This small molecule binds to this protein.
Small molecule (SMILES): CC(=O)N[C@@H]1[C@@H](O)[C@H](O)[C@@H](CO)O[C@H]1O

Sequence of chain 1.B:
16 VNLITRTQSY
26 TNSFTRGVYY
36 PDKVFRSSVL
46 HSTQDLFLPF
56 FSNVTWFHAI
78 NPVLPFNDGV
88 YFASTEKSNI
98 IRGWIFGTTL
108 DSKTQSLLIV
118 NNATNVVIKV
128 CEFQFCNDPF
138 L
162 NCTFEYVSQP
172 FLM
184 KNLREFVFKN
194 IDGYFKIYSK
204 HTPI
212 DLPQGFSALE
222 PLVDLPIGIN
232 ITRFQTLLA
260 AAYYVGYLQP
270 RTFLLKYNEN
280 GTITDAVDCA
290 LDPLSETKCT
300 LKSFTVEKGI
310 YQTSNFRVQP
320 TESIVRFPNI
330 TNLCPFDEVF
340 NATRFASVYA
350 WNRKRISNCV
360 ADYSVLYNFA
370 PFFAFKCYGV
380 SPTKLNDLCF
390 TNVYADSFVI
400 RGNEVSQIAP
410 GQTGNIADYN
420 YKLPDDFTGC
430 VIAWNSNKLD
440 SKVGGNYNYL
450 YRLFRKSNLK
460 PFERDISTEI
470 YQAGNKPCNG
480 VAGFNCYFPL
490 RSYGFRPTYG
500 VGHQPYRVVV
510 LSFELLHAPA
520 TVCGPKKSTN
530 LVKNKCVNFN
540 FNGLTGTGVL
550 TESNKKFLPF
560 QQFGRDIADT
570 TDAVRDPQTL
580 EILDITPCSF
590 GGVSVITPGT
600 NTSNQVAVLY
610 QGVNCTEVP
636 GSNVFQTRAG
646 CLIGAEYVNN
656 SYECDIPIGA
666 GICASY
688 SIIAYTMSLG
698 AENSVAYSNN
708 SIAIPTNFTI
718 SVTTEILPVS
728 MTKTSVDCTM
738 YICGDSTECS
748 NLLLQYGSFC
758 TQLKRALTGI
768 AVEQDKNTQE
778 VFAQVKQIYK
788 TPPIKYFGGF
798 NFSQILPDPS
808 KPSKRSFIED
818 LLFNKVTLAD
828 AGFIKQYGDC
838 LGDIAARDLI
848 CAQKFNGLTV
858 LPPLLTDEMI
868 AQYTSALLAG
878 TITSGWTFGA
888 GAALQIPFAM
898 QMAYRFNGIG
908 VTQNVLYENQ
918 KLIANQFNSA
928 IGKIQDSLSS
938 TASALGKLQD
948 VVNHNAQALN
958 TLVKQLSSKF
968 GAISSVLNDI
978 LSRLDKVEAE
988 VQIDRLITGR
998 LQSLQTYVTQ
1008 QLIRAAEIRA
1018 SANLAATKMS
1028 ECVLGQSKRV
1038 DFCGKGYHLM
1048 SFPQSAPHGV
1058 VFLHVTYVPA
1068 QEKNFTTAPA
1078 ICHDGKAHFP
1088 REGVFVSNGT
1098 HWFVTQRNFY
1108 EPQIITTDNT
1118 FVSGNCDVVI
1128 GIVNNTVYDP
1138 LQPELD

Binding-site contacts:
Ligand atom C7 contacts residue TYR793 of chain 1.B at 3.6 Å (hydrophobic).
Ligand atom C2 contacts residue ASN706 of chain 1.A at 2.5 Å.
Ligand atom O7 contacts residue TYR793 of chain 1.B at 3.7 Å.
Ligand atom C5 contacts residue ASN706 of chain 1.A at 3.7 Å.
Ligand atom O6 contacts residue ASN706 of chain 1.A at 4.1 Å.
Ligand atom O5 contacts residue ASN706 of chain 1.A at 2.4 Å (h-bond).
Ligand atom C3 contacts residue ASN706 of chain 1.A at 3.8 Å.
Ligand atom C1 contacts residue ASN706 of chain 1.A at 1.4 Å.
Ligand atom C7 contacts residue ASN706 of chain 1.A at 4.0 Å.
Ligand atom N2 contacts residue ASN706 of chain 1.A at 2.9 Å (h-bond).
Ligand atom N2 contacts residue TYR793 of chain 1.B at 4.1 Å.
Ligand atom C8 contacts residue TYR793 of chain 1.B at 3.7 Å (hydrophobic).
Ligand atom C4 contacts residue ASN706 of chain 1.A at 4.2 Å.

Sequence of chain 1.A:
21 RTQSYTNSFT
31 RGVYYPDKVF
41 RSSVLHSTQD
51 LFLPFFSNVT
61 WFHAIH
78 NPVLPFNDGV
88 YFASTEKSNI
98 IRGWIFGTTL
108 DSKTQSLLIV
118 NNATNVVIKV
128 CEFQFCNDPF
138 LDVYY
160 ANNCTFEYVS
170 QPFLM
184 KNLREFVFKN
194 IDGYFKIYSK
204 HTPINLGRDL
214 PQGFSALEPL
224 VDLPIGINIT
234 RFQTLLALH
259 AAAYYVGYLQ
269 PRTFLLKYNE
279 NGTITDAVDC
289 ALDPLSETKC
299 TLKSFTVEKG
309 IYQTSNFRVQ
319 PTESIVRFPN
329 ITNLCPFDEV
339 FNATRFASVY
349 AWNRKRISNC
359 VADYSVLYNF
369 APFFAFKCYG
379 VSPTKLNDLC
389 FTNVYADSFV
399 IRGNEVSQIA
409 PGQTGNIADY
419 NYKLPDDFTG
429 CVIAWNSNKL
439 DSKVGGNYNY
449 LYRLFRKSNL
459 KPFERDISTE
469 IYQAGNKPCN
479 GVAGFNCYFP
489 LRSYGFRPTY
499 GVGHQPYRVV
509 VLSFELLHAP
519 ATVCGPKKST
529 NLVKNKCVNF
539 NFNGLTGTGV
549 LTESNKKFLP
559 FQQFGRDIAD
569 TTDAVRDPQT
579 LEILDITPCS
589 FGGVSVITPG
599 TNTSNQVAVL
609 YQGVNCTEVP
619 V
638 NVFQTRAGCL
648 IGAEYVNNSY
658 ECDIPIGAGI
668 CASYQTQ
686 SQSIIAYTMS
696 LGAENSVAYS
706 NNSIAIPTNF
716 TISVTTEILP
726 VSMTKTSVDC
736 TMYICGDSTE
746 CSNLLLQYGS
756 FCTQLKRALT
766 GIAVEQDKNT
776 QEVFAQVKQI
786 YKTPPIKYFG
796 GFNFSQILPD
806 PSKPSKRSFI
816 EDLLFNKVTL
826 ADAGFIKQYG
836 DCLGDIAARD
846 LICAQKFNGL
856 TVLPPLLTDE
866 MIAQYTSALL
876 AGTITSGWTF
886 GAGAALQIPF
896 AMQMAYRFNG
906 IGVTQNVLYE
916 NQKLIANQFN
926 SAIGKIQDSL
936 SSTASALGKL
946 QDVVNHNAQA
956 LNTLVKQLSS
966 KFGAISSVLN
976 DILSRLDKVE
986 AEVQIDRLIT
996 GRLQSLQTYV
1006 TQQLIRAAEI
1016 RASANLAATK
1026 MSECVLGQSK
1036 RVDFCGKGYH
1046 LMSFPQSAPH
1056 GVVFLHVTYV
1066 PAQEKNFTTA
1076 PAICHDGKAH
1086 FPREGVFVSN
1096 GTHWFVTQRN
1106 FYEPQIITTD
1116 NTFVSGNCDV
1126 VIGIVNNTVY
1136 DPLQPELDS